Sequence of chain 1.A:
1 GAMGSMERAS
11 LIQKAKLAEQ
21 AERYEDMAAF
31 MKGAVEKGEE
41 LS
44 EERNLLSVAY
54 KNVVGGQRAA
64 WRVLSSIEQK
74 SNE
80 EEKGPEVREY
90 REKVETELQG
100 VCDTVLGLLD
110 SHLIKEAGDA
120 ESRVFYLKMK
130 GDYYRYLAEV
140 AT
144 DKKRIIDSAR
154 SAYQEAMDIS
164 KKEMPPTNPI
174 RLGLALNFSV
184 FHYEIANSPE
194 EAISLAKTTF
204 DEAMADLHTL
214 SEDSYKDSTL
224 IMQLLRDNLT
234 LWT

Binding-site contacts:
Ligand atom O contacts residue VAL183 of chain 1.A at 3.3 Å.
Ligand atom O1P contacts residue ARG61 of chain 1.A at 2.9 Å (salt-bridge).
Ligand atom N contacts residue ASN231 of chain 1.A at 2.7 Å (h-bond).
Ligand atom CB contacts residue GLU187 of chain 1.A at 3.4 Å.
Ligand atom NH1 contacts residue ARG65 of chain 1.A at 3.5 Å.
Ligand atom CA contacts residue ASN180 of chain 1.A at 3.6 Å.
Ligand atom O2P contacts residue ARG134 of chain 1.A at 2.9 Å (salt-bridge).
Ligand atom CB contacts residue ASN180 of chain 1.A at 3.4 Å.
Ligand atom C contacts residue ASN231 of chain 1.A at 3.6 Å.
Ligand atom CD contacts residue LYS127 of chain 1.A at 3.4 Å.
Ligand atom O contacts residue LEU179 of chain 1.A at 3.5 Å.
Ligand atom O2P contacts residue TYR135 of chain 1.A at 2.7 Å (h-bond).
Ligand atom O3P contacts residue ARG61 of chain 1.A at 2.9 Å (salt-bridge).
Ligand atom O2P contacts residue LYS54 of chain 1.A at 3.5 Å.
Ligand atom OE1 contacts residue GLY176 of chain 1.A at 3.7 Å.
Ligand atom CD1 contacts residue ASN55 of chain 1.A at 3.5 Å.
Ligand atom CA contacts residue LEU179 of chain 1.A at 3.6 Å (hydrophobic).
Ligand atom CA contacts residue ASN231 of chain 1.A at 3.6 Å.
Ligand atom CZ contacts residue ARG65 of chain 1.A at 3.6 Å.
Ligand atom P contacts residue ARG61 of chain 1.A at 3.7 Å.
Ligand atom O3P contacts residue ARG134 of chain 1.A at 2.8 Å (salt-bridge).
Ligand atom N contacts residue GLU187 of chain 1.A at 3.1 Å (salt-bridge).
Ligand atom NE contacts residue ARG65 of chain 1.A at 3.6 Å.
Ligand atom O1P contacts residue LYS54 of chain 1.A at 2.7 Å (salt-bridge).
Ligand atom OG contacts residue GLU187 of chain 1.A at 2.7 Å (salt-bridge).
Ligand atom OE1 contacts residue LYS127 of chain 1.A at 3.4 Å.
Ligand atom N contacts residue LEU179 of chain 1.A at 3.4 Å.
Ligand atom CG contacts residue ASN231 of chain 1.A at 3.6 Å.
Ligand atom OG contacts residue TYR186 of chain 1.A at 3.6 Å.
Ligand atom CB contacts residue ASN231 of chain 1.A at 3.4 Å.
Ligand atom CA contacts residue ASN180 of chain 1.A at 3.7 Å.
Ligand atom CA contacts residue ASN231 of chain 1.A at 3.6 Å.
Ligand atom O contacts residue ASN231 of chain 1.A at 2.8 Å (h-bond).
Ligand atom N contacts residue ASN180 of chain 1.A at 2.9 Å (h-bond).
Ligand atom OG contacts residue TRP235 of chain 1.A at 2.9 Å (h-bond).
Ligand atom C contacts residue LEU179 of chain 1.A at 3.6 Å (hydrophobic).
Ligand atom OE2 contacts residue LYS127 of chain 1.A at 2.6 Å (salt-bridge).
Ligand atom CB contacts residue ASN180 of chain 1.A at 3.4 Å.
Ligand atom CD1 contacts residue ASP230 of chain 1.A at 3.6 Å.
Ligand atom C contacts residue ASN180 of chain 1.A at 3.7 Å.

The small molecule below binds the protein below.
Small molecule (SMILES): CC(C)C[C@@H](C=O)NC(=O)[C@H](CCCNC(N)=[NH2+])NC(=O)[C@H](CCC(=O)O)NC(=O)[C@H](COP(=O)(O)O)NC(=O)[C@H](CC(C)C)NC(=O)[C@H](CO)NC(=O)[C@@H](N)CCCNC(N)=[NH2+]